The protein below binds the small molecule below.
Small molecule (SMILES): CC(=O)N[C@@H]1[C@@H](O)[C@H](O)[C@@H](CO)O[C@H]1O

Sequence of chain 1.E:
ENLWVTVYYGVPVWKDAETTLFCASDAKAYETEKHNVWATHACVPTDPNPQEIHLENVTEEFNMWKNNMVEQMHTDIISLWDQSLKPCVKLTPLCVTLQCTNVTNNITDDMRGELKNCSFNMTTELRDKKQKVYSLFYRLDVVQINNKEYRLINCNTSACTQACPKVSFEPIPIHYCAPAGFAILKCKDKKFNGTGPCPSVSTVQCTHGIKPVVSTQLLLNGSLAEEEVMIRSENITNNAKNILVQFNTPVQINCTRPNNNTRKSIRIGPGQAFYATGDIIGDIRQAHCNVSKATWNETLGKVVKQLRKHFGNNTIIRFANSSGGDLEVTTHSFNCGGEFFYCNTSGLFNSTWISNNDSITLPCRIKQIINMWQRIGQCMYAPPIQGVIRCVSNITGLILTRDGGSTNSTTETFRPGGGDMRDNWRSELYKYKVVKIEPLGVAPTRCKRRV

Binding-site contacts:
Ligand atom C5 contacts residue THR248 of chain 1.E at 4.0 Å.
Ligand atom O7 contacts residue ASN246 of chain 1.E at 3.2 Å (h-bond).
Ligand atom C1 contacts residue ASN246 of chain 1.E at 1.4 Å.
Ligand atom C3 contacts residue ASN246 of chain 1.E at 3.8 Å.
Ligand atom C5 contacts residue ASN246 of chain 1.E at 3.7 Å.
Ligand atom C2 contacts residue THR248 of chain 1.E at 4.2 Å.
Ligand atom C4 contacts residue ASN246 of chain 1.E at 4.2 Å.
Ligand atom C8 contacts residue ASN246 of chain 1.E at 4.1 Å.
Ligand atom C6 contacts residue ASN249 of chain 1.E at 4.2 Å.
Ligand atom N2 contacts residue ASN246 of chain 1.E at 2.9 Å (h-bond).
Ligand atom N2 contacts residue THR248 of chain 1.E at 4.5 Å.
Ligand atom O5 contacts residue THR248 of chain 1.E at 3.7 Å.
Ligand atom C1 contacts residue THR248 of chain 1.E at 3.1 Å.
Ligand atom C2 contacts residue ASN246 of chain 1.E at 2.5 Å.
Ligand atom O5 contacts residue ASN249 of chain 1.E at 3.8 Å.
Ligand atom C7 contacts residue ASN246 of chain 1.E at 3.2 Å.
Ligand atom C1 contacts residue ASN249 of chain 1.E at 4.2 Å.
Ligand atom O5 contacts residue ASN246 of chain 1.E at 2.4 Å (h-bond).